Binding-site contacts:
Ligand atom N2 contacts residue ASN279 of chain 2.A at 3.0 Å (h-bond).
Ligand atom C7 contacts residue GLU69 of chain 2.B at 4.4 Å.
Ligand atom O5 contacts residue ASN292 of chain 2.A at 3.8 Å.
Ligand atom C3 contacts residue ASN279 of chain 2.A at 3.8 Å.
Ligand atom O5 contacts residue ASN279 of chain 2.A at 2.4 Å (h-bond).
Ligand atom C7 contacts residue ASN279 of chain 2.A at 3.3 Å.
Ligand atom C7 contacts residue VAL291 of chain 2.A at 4.4 Å (hydrophobic).
Ligand atom C8 contacts residue GLU69 of chain 2.B at 3.2 Å.
Ligand atom C8 contacts residue VAL291 of chain 2.A at 4.1 Å (hydrophobic).
Ligand atom C8 contacts residue SER39 of chain 2.A at 3.6 Å.
Ligand atom C4 contacts residue ASN279 of chain 2.A at 4.3 Å.
Ligand atom N2 contacts residue VAL291 of chain 2.A at 3.7 Å.
Ligand atom O7 contacts residue ASN279 of chain 2.A at 3.2 Å (h-bond).
Ligand atom C6 contacts residue ASN292 of chain 2.A at 4.1 Å.
Ligand atom C3 contacts residue VAL291 of chain 2.A at 4.4 Å (hydrophobic).
Ligand atom C2 contacts residue VAL291 of chain 2.A at 4.1 Å (hydrophobic).
Ligand atom C5 contacts residue ASN292 of chain 2.A at 3.9 Å.
Ligand atom C6 contacts residue GLU69 of chain 2.B at 4.1 Å.
Ligand atom C1 contacts residue VAL291 of chain 2.A at 3.7 Å (hydrophobic).
Ligand atom C2 contacts residue ASN279 of chain 2.A at 2.5 Å.
Ligand atom C1 contacts residue ASN279 of chain 2.A at 1.4 Å.
Ligand atom C8 contacts residue ASN279 of chain 2.A at 4.5 Å.
Ligand atom C1 contacts residue ASN292 of chain 2.A at 4.0 Å.
Ligand atom C5 contacts residue ASN279 of chain 2.A at 3.7 Å.

Sequence of chain 2.B:
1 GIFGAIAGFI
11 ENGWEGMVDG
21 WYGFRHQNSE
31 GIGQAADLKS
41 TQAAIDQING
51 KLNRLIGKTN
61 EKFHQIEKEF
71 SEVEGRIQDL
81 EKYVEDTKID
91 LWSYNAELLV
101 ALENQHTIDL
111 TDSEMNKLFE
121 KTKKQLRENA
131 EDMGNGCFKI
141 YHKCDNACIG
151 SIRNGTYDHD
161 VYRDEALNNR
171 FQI

The small molecule below binds the protein below.
Small molecule (SMILES): CC(=O)N[C@H]1[C@H](O[C@H]2[C@H](O)[C@@H](NC(C)=O)CO[C@@H]2CO)O[C@H](CO)[C@@H](O)[C@@H]1O

Sequence of chain 2.A:
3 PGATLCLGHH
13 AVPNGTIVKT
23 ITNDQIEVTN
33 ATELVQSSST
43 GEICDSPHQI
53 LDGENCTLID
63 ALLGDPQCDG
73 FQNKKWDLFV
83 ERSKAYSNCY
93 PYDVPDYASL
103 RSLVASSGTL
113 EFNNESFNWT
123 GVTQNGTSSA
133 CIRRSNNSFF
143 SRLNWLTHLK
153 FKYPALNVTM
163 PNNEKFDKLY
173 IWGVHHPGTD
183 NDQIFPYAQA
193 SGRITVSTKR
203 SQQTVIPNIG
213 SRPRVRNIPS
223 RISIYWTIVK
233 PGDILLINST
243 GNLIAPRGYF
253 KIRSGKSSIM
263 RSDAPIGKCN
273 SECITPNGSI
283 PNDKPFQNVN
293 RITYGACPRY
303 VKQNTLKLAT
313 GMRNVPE